Sequence of chain 3.A:
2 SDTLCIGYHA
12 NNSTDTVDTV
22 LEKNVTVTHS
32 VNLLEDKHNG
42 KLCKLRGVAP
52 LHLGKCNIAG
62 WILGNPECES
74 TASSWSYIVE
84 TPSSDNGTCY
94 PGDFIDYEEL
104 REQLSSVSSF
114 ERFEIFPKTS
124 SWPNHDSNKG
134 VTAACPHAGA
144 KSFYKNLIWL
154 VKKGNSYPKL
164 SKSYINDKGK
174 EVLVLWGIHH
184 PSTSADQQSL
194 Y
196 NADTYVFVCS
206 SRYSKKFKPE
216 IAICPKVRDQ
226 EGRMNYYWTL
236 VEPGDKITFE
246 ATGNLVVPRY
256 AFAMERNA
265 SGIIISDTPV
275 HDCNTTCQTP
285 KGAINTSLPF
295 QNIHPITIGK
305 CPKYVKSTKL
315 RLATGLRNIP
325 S

Binding-site contacts:
Ligand atom C1 contacts residue GLY48 of chain 3.A at 4.3 Å.
Ligand atom C3 contacts residue ASN278 of chain 3.A at 4.0 Å.
Ligand atom C6 contacts residue ASN278 of chain 3.A at 3.8 Å.
Ligand atom C2 contacts residue GLY48 of chain 3.A at 4.2 Å.
Ligand atom C5 contacts residue ASN278 of chain 3.A at 3.4 Å.
Ligand atom C6 contacts residue ASP276 of chain 3.A at 3.6 Å.
Ligand atom N2 contacts residue GLY48 of chain 3.A at 4.1 Å.
Ligand atom C7 contacts residue ASN278 of chain 3.A at 3.7 Å.
Ligand atom C8 contacts residue ASN278 of chain 3.A at 4.0 Å.
Ligand atom O5 contacts residue ASN278 of chain 3.A at 2.4 Å (h-bond).
Ligand atom O6 contacts residue ASP276 of chain 3.A at 3.4 Å (salt-bridge).
Ligand atom C1 contacts residue ASN278 of chain 3.A at 1.5 Å.
Ligand atom O6 contacts residue ASN278 of chain 3.A at 3.3 Å (h-bond).
Ligand atom C4 contacts residue ASN278 of chain 3.A at 4.4 Å.
Ligand atom C2 contacts residue ASN278 of chain 3.A at 2.8 Å.
Ligand atom O5 contacts residue ASP276 of chain 3.A at 4.4 Å.
Ligand atom N2 contacts residue ASN278 of chain 3.A at 3.2 Å (h-bond).

The small molecule below binds the protein below.
Small molecule (SMILES): CC(=O)N[C@@H]1[C@@H](O)[C@H](O)[C@@H](CO)O[C@H]1O